Sequence of chain 1.A:
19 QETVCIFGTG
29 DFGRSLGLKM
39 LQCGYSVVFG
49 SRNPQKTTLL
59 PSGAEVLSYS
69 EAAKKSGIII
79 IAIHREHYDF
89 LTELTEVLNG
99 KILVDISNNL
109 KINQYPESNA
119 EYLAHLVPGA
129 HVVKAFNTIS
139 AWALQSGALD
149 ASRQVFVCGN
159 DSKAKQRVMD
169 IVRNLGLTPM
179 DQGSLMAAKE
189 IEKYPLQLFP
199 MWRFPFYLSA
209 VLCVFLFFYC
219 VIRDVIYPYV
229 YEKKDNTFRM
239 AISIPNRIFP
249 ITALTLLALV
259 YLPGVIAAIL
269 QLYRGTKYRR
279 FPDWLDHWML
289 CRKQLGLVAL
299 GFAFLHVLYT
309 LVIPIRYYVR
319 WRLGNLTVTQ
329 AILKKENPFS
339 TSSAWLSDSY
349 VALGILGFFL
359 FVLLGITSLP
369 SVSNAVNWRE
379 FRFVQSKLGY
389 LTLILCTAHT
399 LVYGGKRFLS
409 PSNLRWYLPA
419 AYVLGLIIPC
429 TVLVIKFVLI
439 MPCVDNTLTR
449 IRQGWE

Sequence of chain 1.B:
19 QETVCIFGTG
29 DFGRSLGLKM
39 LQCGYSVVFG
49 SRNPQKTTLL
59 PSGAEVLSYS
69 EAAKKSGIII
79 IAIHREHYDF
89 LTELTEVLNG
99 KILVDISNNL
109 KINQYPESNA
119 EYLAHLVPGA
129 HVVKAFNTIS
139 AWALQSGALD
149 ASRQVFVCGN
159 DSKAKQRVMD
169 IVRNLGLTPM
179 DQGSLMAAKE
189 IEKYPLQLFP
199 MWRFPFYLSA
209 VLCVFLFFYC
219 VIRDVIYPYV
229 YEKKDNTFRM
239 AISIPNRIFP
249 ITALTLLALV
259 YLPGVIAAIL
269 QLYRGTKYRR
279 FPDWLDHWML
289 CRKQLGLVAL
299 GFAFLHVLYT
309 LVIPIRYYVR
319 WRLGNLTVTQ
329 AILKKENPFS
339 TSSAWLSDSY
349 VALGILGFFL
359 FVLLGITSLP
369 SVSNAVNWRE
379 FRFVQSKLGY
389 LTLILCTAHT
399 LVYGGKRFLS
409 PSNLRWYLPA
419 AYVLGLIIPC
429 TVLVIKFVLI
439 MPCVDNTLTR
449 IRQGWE

Binding-site contacts:
Ligand atom C23 contacts residue LEU367 of chain 1.A at 4.0 Å (hydrophobic).
Ligand atom C6 contacts residue LEU295 of chain 1.A at 4.1 Å (hydrophobic).
Ligand atom C5 contacts residue LEU367 of chain 1.A at 3.7 Å (hydrophobic).
Ligand atom C4 contacts residue LEU367 of chain 1.A at 4.1 Å (hydrophobic).
Ligand atom C31 contacts residue TRP200 of chain 1.A at 4.0 Å (hydrophobic).
Ligand atom O13 contacts residue ALA373 of chain 1.B at 4.5 Å.
Ligand atom O22 contacts residue PRO368 of chain 1.A at 4.3 Å.
Ligand atom O31 contacts residue TRP200 of chain 1.A at 3.4 Å.
Ligand atom C6 contacts residue ILE364 of chain 1.B at 3.8 Å (hydrophobic).
Ligand atom O11 contacts residue TRP200 of chain 1.A at 4.1 Å.
Ligand atom O14 contacts residue TRP200 of chain 1.A at 3.8 Å.
Ligand atom C2 contacts residue VAL374 of chain 1.B at 4.0 Å (hydrophobic).
Ligand atom O22 contacts residue LYS291 of chain 1.A at 3.3 Å (salt-bridge).
Ligand atom O21 contacts residue VAL370 of chain 1.B at 3.9 Å.
Ligand atom C6 contacts residue GLY363 of chain 1.A at 3.9 Å.
Ligand atom C33 contacts residue PHE197 of chain 1.A at 4.4 Å (hydrophobic).
Ligand atom C35 contacts residue PHE204 of chain 1.A at 4.0 Å (hydrophobic).
Ligand atom C21 contacts residue LYS291 of chain 1.A at 4.3 Å.
Ligand atom C34 contacts residue PHE197 of chain 1.A at 3.9 Å (hydrophobic).
Ligand atom C32 contacts residue TRP200 of chain 1.A at 4.2 Å (hydrophobic).
Ligand atom C5 contacts residue GLY363 of chain 1.A at 3.7 Å.
Ligand atom C32 contacts residue PHE197 of chain 1.A at 3.6 Å (hydrophobic).
Ligand atom C35 contacts residue LEU361 of chain 1.B at 4.5 Å (hydrophobic).
Ligand atom C4 contacts residue ILE364 of chain 1.B at 4.2 Å (hydrophobic).
Ligand atom O22 contacts residue SER366 of chain 1.A at 3.9 Å.
Ligand atom C6 contacts residue LEU367 of chain 1.A at 4.1 Å (hydrophobic).
Ligand atom C3 contacts residue VAL374 of chain 1.B at 3.8 Å (hydrophobic).
Ligand atom C1 contacts residue TRP200 of chain 1.A at 3.8 Å (hydrophobic).
Ligand atom C4 contacts residue LEU295 of chain 1.A at 4.1 Å (hydrophobic).
Ligand atom O14 contacts residue GLN292 of chain 1.A at 3.4 Å (h-bond).
Ligand atom C3 contacts residue TRP200 of chain 1.A at 4.3 Å (hydrophobic).
Ligand atom O12 contacts residue LYS291 of chain 1.A at 3.4 Å (salt-bridge).
Ligand atom C5 contacts residue LEU295 of chain 1.A at 3.7 Å (hydrophobic).
Ligand atom C5 contacts residue SER366 of chain 1.A at 4.5 Å.
Ligand atom C33 contacts residue TRP200 of chain 1.A at 4.2 Å (hydrophobic).
Ligand atom C23 contacts residue SER366 of chain 1.A at 4.0 Å.
Ligand atom C36 contacts residue PHE204 of chain 1.A at 3.6 Å (hydrophobic).
Ligand atom C23 contacts residue VAL370 of chain 1.B at 4.5 Å (hydrophobic).

The small molecule below binds the protein below.
Small molecule (SMILES): CCCCCC(=O)OC[C@H](COP(=O)(O)O)OC(=O)CCCCC